The small molecule below binds the protein below.
Small molecule (SMILES): N[C@@H](CC(=O)O)C(=O)O

Sequence of chain 1.B:
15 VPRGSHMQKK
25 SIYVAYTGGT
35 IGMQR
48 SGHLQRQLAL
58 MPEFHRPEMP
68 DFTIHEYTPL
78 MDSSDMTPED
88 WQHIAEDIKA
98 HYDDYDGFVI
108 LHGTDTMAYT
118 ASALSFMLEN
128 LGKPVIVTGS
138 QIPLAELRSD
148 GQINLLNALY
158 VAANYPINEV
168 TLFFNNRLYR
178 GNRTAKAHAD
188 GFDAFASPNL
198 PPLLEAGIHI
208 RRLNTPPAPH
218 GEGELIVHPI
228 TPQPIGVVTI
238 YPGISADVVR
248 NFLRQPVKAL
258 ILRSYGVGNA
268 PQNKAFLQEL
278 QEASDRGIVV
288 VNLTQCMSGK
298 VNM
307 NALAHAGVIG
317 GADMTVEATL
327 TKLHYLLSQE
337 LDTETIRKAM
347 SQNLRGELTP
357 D

Sequence of chain 1.D:
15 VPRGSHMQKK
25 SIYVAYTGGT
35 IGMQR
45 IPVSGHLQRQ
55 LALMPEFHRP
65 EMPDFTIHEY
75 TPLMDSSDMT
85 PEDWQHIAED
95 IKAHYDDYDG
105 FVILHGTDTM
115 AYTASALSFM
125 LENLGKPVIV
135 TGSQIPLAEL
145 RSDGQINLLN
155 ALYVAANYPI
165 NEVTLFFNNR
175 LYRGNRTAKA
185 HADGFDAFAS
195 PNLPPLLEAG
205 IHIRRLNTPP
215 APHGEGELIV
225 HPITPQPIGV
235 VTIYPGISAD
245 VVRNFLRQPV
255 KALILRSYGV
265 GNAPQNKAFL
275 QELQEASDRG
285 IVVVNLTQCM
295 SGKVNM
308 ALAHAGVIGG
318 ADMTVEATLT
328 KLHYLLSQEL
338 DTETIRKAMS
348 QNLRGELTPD

Binding-site contacts:
Ligand atom O contacts residue SER80 of chain 1.B at 2.8 Å (h-bond).
Ligand atom C contacts residue SER80 of chain 1.B at 3.4 Å.
Ligand atom O contacts residue ASP79 of chain 1.B at 3.3 Å.
Ligand atom OD1 contacts residue THR34 of chain 1.B at 2.5 Å (h-bond).
Ligand atom O contacts residue GLY110 of chain 1.B at 3.5 Å.
Ligand atom N contacts residue ASN1 of chain 1.L at 0.2 Å.
Ligand atom CB contacts residue THR34 of chain 1.B at 2.4 Å.
Ligand atom C contacts residue THR34 of chain 1.B at 4.3 Å.
Ligand atom CB contacts residue ASN1 of chain 1.L at 1.6 Å.
Ligand atom C contacts residue ASN1 of chain 1.L at 0.2 Å.
Ligand atom OD1 contacts residue GLY33 of chain 1.B at 4.1 Å.
Ligand atom OD1 contacts residue GLY110 of chain 1.B at 3.5 Å.
Ligand atom C contacts residue GLY33 of chain 1.B at 4.4 Å.
Ligand atom C contacts residue GLY110 of chain 1.B at 3.6 Å.
Ligand atom CG contacts residue THR111 of chain 1.B at 3.9 Å.
Ligand atom CA contacts residue THR34 of chain 1.B at 3.4 Å.
Ligand atom CA contacts residue ASN1 of chain 1.L at 0.1 Å.
Ligand atom OXT contacts residue THR111 of chain 1.B at 3.1 Å (h-bond).
Ligand atom OXT contacts residue ASP112 of chain 1.B at 3.1 Å (salt-bridge).
Ligand atom CB contacts residue EDO1 of chain 1.N at 3.9 Å.
Ligand atom CG contacts residue SER137 of chain 1.B at 3.9 Å.
Ligand atom OD1 contacts residue ASN1 of chain 1.L at 3.2 Å.
Ligand atom OD1 contacts residue THR111 of chain 1.B at 3.0 Å (h-bond).
Ligand atom CG contacts residue ASN1 of chain 1.L at 2.7 Å.
Ligand atom OXT contacts residue ASN1 of chain 1.L at 0.1 Å (h-bond).
Ligand atom N contacts residue ASP112 of chain 1.B at 3.4 Å (salt-bridge).
Ligand atom OXT contacts residue GLY110 of chain 1.B at 3.3 Å.
Ligand atom O contacts residue THR34 of chain 1.B at 4.1 Å.
Ligand atom O contacts residue GLY33 of chain 1.B at 3.6 Å.
Ligand atom N contacts residue ASN266 of chain 1.D at 3.8 Å.
Ligand atom CG contacts residue THR34 of chain 1.B at 1.4 Å.
Ligand atom C contacts residue ASP79 of chain 1.B at 4.4 Å.
Ligand atom O contacts residue ASN1 of chain 1.L at 0.5 Å (h-bond).
Ligand atom C contacts residue THR111 of chain 1.B at 4.0 Å.
Ligand atom OD1 contacts residue SER137 of chain 1.B at 3.4 Å (h-bond).
Ligand atom CB contacts residue THR111 of chain 1.B at 3.9 Å.
Ligand atom CA contacts residue ASP112 of chain 1.B at 4.4 Å.
Ligand atom C contacts residue ASP112 of chain 1.B at 4.3 Å.
Ligand atom OXT contacts residue SER80 of chain 1.B at 2.6 Å (h-bond).
Ligand atom CG contacts residue GLY33 of chain 1.B at 4.2 Å.